Sequence of chain 1.A:
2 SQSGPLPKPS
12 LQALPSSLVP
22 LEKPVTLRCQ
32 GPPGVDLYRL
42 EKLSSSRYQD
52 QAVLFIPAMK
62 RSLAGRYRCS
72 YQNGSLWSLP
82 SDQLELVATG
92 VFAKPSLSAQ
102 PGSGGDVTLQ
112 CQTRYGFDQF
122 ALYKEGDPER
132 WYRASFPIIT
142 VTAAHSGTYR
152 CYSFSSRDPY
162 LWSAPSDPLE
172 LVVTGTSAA

This protein binds this small molecule.
Small molecule (SMILES): CC(=O)N[C@@H]1[C@@H](O)[C@H](O)[C@@H](CO)O[C@H]1O

Binding-site contacts:
Ligand atom N2 contacts residue ASN74 of chain 1.A at 3.2 Å (h-bond).
Ligand atom O5 contacts residue ASN74 of chain 1.A at 2.3 Å (h-bond).
Ligand atom C2 contacts residue ASN74 of chain 1.A at 2.6 Å.
Ligand atom C8 contacts residue GLY35 of chain 1.A at 4.2 Å.
Ligand atom C8 contacts residue PRO34 of chain 1.A at 3.6 Å (hydrophobic).
Ligand atom C8 contacts residue PRO33 of chain 1.A at 3.9 Å (hydrophobic).
Ligand atom O7 contacts residue LEU7 of chain 1.A at 4.5 Å.
Ligand atom C1 contacts residue ASN74 of chain 1.A at 1.4 Å.
Ligand atom C4 contacts residue ASN74 of chain 1.A at 4.2 Å.
Ligand atom C5 contacts residue ASN74 of chain 1.A at 3.6 Å.
Ligand atom O7 contacts residue ASN74 of chain 1.A at 2.8 Å (h-bond).
Ligand atom C3 contacts residue ASN74 of chain 1.A at 3.9 Å.
Ligand atom C7 contacts residue ASN74 of chain 1.A at 3.2 Å.
Ligand atom C8 contacts residue VAL36 of chain 1.A at 4.2 Å (hydrophobic).